Sequence of chain 1.B:
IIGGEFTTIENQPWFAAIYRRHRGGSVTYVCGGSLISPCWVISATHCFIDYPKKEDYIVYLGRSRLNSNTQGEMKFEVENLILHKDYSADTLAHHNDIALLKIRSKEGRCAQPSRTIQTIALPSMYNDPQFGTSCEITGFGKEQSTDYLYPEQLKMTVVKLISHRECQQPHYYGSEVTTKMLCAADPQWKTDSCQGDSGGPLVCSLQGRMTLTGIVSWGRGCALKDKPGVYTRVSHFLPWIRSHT

The small molecule below binds the protein below.
Small molecule (SMILES): CC(C)C[C@H](NC(=O)[C@H](CS)NC(=O)[C@@H]1CCCN1C(=O)[C@@H](NC(=O)[C@@H]1CCCN1C(=O)[C@@H]1CCCN1C(=O)[C@H](CS)NC(=O)[C@H](Cc1ccc(O)cc1)NC(=O)[C@H](CC(N)=O)NC(=O)[C@@H](NC(=O)[C@H](CCC(N)=O)NC(=O)[C@H](CS)NC(=O)CN)C(C)C)C(C)C)C(N)=O

Binding-site contacts:
Ligand atom CB contacts residue GLN195 of chain 1.B at 3.5 Å.
Ligand atom O contacts residue 29O1 of chain 1.R at 2.9 Å (h-bond).
Ligand atom CB contacts residue 29O1 of chain 1.R at 2.9 Å.
Ligand atom CG1 contacts residue HIS46 of chain 1.B at 3.4 Å.
Ligand atom OH contacts residue TRP218 of chain 1.B at 3.6 Å (h-bond).
Ligand atom OH contacts residue GLY229 of chain 1.B at 3.3 Å.
Ligand atom O contacts residue 29O1 of chain 1.R at 3.1 Å (h-bond).
Ligand atom SG contacts residue 29O1 of chain 1.R at 1.8 Å.
Ligand atom CD2 contacts residue CYS194 of chain 1.B at 3.6 Å (hydrophobic).
Ligand atom C contacts residue 29O1 of chain 1.R at 3.6 Å.
Ligand atom CA contacts residue GLY219 of chain 1.B at 3.3 Å.
Ligand atom OD1 contacts residue 29O1 of chain 1.R at 3.1 Å (h-bond).
Ligand atom O contacts residue HIS94 of chain 1.B at 2.9 Å (h-bond).
Ligand atom CD1 contacts residue TRP218 of chain 1.B at 3.5 Å (hydrophobic).
Ligand atom CB contacts residue ACT1 of chain 1.M at 3.5 Å.
Ligand atom OH contacts residue SER193 of chain 1.B at 3.6 Å.
Ligand atom CE1 contacts residue TRP218 of chain 1.B at 3.3 Å (hydrophobic).
Ligand atom CE1 contacts residue VAL216 of chain 1.B at 3.5 Å (hydrophobic).
Ligand atom O contacts residue THR146 of chain 1.B at 3.5 Å.
Ligand atom SG contacts residue CYS222 of chain 1.B at 3.4 Å (h-bond).
Ligand atom CA contacts residue THR146 of chain 1.B at 3.2 Å.
Ligand atom CB contacts residue THR146 of chain 1.B at 3.5 Å.
Ligand atom N contacts residue 29O1 of chain 1.R at 3.5 Å.
Ligand atom CA contacts residue 29O1 of chain 1.R at 3.3 Å.
Ligand atom N contacts residue GLN195 of chain 1.B at 2.8 Å (h-bond).
Ligand atom O contacts residue TRP218 of chain 1.B at 3.2 Å.
Ligand atom CB contacts residue GLN195 of chain 1.B at 3.5 Å.
Ligand atom CA contacts residue 29O1 of chain 1.R at 3.6 Å.
Ligand atom O contacts residue GLY219 of chain 1.B at 3.1 Å (h-bond).
Ligand atom O contacts residue 29O1 of chain 1.R at 3.2 Å (h-bond).
Ligand atom CZ contacts residue TRP218 of chain 1.B at 3.6 Å (hydrophobic).
Ligand atom CD contacts residue ARG220 of chain 1.B at 3.5 Å.
Ligand atom N contacts residue THR146 of chain 1.B at 3.2 Å (h-bond).
Ligand atom CG2 contacts residue ASP50 of chain 1.B at 3.2 Å.
Ligand atom N contacts residue ACT1 of chain 1.M at 3.5 Å (h-bond).
Ligand atom CD1 contacts residue SER198 of chain 1.B at 3.6 Å.
Ligand atom CB contacts residue SER198 of chain 1.B at 3.3 Å.
Ligand atom CB contacts residue GLY219 of chain 1.B at 3.1 Å.
Ligand atom N contacts residue THR146 of chain 1.B at 2.8 Å (h-bond).
Ligand atom C contacts residue THR146 of chain 1.B at 3.5 Å.